The protein below binds the small molecule below.
Small molecule (SMILES): CC(=O)N[C@H]1[C@H](O[C@H]2[C@H](O)[C@@H](NC(C)=O)CO[C@@H]2CO)O[C@H](CO)[C@@H](O)[C@@H]1O

Sequence of chain 1.B:
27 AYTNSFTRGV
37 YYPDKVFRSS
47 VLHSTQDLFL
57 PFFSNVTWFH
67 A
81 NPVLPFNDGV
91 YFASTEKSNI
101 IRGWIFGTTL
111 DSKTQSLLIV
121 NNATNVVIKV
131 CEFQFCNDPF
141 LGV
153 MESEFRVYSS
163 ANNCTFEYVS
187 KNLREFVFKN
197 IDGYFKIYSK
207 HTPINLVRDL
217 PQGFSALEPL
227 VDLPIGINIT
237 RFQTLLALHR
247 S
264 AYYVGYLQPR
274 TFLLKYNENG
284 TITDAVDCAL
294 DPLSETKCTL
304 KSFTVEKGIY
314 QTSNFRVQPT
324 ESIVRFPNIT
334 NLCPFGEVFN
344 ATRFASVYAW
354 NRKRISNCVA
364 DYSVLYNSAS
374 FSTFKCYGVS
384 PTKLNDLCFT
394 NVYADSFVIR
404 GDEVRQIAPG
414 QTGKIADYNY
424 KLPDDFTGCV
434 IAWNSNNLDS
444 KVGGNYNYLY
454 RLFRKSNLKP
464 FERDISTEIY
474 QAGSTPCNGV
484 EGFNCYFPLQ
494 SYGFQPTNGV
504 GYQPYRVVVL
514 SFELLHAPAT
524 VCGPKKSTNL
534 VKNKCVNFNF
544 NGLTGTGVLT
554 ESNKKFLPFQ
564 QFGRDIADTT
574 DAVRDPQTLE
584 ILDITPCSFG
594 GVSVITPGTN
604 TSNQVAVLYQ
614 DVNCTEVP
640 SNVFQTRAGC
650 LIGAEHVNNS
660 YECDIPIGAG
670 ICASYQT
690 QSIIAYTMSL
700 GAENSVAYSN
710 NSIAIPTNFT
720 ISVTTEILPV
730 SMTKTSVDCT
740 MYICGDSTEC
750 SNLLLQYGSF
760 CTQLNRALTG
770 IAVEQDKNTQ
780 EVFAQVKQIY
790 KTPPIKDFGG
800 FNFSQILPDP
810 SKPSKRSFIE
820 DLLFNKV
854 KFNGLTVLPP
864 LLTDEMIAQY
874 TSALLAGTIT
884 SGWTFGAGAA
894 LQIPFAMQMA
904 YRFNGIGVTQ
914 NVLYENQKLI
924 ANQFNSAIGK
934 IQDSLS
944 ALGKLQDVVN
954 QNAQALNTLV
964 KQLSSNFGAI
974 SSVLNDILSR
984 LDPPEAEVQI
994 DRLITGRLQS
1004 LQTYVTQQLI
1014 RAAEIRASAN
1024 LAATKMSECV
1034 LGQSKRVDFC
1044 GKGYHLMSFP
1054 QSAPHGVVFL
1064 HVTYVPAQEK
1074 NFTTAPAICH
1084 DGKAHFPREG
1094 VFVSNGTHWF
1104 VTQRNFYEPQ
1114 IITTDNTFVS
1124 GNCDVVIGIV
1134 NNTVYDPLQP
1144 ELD

Binding-site contacts:
Ligand atom O6 contacts residue PHE1103 of chain 1.B at 3.9 Å.
Ligand atom C3 contacts residue HIS1101 of chain 1.B at 3.8 Å.
Ligand atom C3 contacts residue ASN1098 of chain 1.B at 3.8 Å.
Ligand atom C3 contacts residue THR1100 of chain 1.B at 4.3 Å.
Ligand atom N2 contacts residue ASN1098 of chain 1.B at 3.0 Å (h-bond).
Ligand atom O7 contacts residue ASN1098 of chain 1.B at 3.5 Å (h-bond).
Ligand atom C1 contacts residue HIS1101 of chain 1.B at 3.6 Å.
Ligand atom C8 contacts residue GLY1099 of chain 1.B at 4.3 Å.
Ligand atom C7 contacts residue THR1100 of chain 1.B at 4.3 Å.
Ligand atom O5 contacts residue PHE1103 of chain 1.B at 4.0 Å.
Ligand atom C8 contacts residue ASN1098 of chain 1.B at 3.4 Å.
Ligand atom C6 contacts residue PHE1103 of chain 1.B at 4.3 Å (hydrophobic).
Ligand atom C2 contacts residue THR1100 of chain 1.B at 4.3 Å.
Ligand atom C4 contacts residue ASN1098 of chain 1.B at 4.2 Å.
Ligand atom C5 contacts residue PHE1103 of chain 1.B at 4.4 Å (hydrophobic).
Ligand atom N2 contacts residue THR1100 of chain 1.B at 3.5 Å (h-bond).
Ligand atom C5 contacts residue ASN1098 of chain 1.B at 3.6 Å.
Ligand atom C8 contacts residue THR1100 of chain 1.B at 4.2 Å.
Ligand atom O4 contacts residue HIS1101 of chain 1.B at 3.5 Å.
Ligand atom C5 contacts residue HIS1101 of chain 1.B at 3.7 Å.
Ligand atom C7 contacts residue ASN1098 of chain 1.B at 3.4 Å.
Ligand atom C4 contacts residue HIS1101 of chain 1.B at 4.1 Å.
Ligand atom C2 contacts residue HIS1101 of chain 1.B at 4.2 Å.
Ligand atom C1 contacts residue ASN1098 of chain 1.B at 1.4 Å.
Ligand atom O5 contacts residue ASN1098 of chain 1.B at 2.3 Å (h-bond).
Ligand atom C2 contacts residue ASN1098 of chain 1.B at 2.5 Å.
Ligand atom N2 contacts residue HIS1101 of chain 1.B at 4.4 Å.
Ligand atom O5 contacts residue HIS1101 of chain 1.B at 4.1 Å.
Ligand atom C1 contacts residue THR1100 of chain 1.B at 4.4 Å.